Binding-site contacts:
Ligand atom O7 contacts residue THR1097 of chain 1.B at 2.3 Å (h-bond).
Ligand atom O5 contacts residue ASN1095 of chain 1.B at 2.4 Å (h-bond).
Ligand atom C4 contacts residue HIS1098 of chain 1.B at 4.5 Å.
Ligand atom C8 contacts residue HIS1098 of chain 1.B at 3.9 Å.
Ligand atom O6 contacts residue PHE1100 of chain 1.B at 4.3 Å.
Ligand atom C7 contacts residue ASN1095 of chain 1.B at 3.5 Å.
Ligand atom N2 contacts residue ASN1095 of chain 1.B at 2.9 Å (h-bond).
Ligand atom C7 contacts residue THR1097 of chain 1.B at 3.5 Å.
Ligand atom C5 contacts residue ASN1095 of chain 1.B at 3.7 Å.
Ligand atom C5 contacts residue HIS1098 of chain 1.B at 3.5 Å.
Ligand atom N2 contacts residue THR1097 of chain 1.B at 4.4 Å.
Ligand atom C1 contacts residue ASN1095 of chain 1.B at 1.4 Å.
Ligand atom C2 contacts residue ASN1095 of chain 1.B at 2.4 Å.
Ligand atom C4 contacts residue ASN1095 of chain 1.B at 4.2 Å.
Ligand atom C8 contacts residue ASN1095 of chain 1.B at 4.2 Å.
Ligand atom C6 contacts residue PHE1100 of chain 1.B at 3.8 Å (hydrophobic).
Ligand atom O7 contacts residue ASN1095 of chain 1.B at 3.8 Å.
Ligand atom C8 contacts residue THR1097 of chain 1.B at 4.3 Å.
Ligand atom O5 contacts residue PHE1100 of chain 1.B at 4.2 Å.
Ligand atom O4 contacts residue HIS1098 of chain 1.B at 4.3 Å.
Ligand atom O5 contacts residue HIS1098 of chain 1.B at 4.0 Å.
Ligand atom C3 contacts residue ASN1095 of chain 1.B at 3.8 Å.
Ligand atom C1 contacts residue HIS1098 of chain 1.B at 4.2 Å.
Ligand atom C6 contacts residue HIS1098 of chain 1.B at 4.0 Å.
Ligand atom O7 contacts residue HIS1098 of chain 1.B at 4.0 Å.
Ligand atom C7 contacts residue HIS1098 of chain 1.B at 4.1 Å.
Ligand atom C1 contacts residue THR1097 of chain 1.B at 4.1 Å.

A small-molecule ligand and the protein it binds are described below.
Small molecule (SMILES): CC(=O)N[C@H]1[C@H](O[C@H]2[C@H](O)[C@@H](NC(C)=O)CO[C@@H]2CO)O[C@H](CO)[C@@H](O)[C@@H]1O

Sequence of chain 1.B:
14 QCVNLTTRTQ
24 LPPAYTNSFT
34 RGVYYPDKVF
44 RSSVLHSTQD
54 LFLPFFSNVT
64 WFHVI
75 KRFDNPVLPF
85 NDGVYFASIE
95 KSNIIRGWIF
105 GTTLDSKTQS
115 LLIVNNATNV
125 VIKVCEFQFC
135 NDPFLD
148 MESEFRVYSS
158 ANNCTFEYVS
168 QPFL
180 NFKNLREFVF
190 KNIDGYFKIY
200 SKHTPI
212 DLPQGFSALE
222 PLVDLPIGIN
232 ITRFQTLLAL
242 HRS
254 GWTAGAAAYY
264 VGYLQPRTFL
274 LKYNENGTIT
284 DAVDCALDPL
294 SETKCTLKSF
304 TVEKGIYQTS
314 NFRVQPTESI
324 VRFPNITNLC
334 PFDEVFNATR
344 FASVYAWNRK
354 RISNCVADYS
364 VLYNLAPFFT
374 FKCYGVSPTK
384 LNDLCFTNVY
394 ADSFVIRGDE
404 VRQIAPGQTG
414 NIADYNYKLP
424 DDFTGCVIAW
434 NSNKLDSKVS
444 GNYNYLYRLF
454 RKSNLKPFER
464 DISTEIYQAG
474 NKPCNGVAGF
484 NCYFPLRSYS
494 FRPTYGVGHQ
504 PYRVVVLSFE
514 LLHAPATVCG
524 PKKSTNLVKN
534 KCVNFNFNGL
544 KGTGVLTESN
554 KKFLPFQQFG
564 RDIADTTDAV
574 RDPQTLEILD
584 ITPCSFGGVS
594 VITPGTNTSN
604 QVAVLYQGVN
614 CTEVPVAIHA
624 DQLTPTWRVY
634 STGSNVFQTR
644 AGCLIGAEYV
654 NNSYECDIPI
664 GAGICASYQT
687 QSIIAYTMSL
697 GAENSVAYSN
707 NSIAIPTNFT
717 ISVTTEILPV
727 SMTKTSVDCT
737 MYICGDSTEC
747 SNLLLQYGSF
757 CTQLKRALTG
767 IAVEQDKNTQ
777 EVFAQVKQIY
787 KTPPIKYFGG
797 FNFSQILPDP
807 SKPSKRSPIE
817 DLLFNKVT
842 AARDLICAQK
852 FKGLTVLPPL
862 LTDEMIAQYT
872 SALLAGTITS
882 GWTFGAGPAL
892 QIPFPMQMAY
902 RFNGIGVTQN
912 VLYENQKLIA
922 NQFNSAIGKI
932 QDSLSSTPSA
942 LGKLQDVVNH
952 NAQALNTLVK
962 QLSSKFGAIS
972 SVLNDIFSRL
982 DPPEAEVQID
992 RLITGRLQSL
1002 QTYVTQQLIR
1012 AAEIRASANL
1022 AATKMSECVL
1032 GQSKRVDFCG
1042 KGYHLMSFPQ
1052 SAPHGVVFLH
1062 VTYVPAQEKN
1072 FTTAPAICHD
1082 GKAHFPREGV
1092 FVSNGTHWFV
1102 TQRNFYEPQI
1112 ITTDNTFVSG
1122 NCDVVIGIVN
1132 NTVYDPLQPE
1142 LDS